Sequence of chain 1.C:
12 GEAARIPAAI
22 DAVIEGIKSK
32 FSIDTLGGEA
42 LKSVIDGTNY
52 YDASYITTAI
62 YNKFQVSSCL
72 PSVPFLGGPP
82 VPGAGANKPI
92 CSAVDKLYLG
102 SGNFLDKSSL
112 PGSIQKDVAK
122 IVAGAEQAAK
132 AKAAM

Binding-site contacts:
Ligand atom C4 contacts residue ASN60 of chain 1.A at 4.3 Å.
Ligand atom O4 contacts residue GLN58 of chain 1.A at 4.4 Å.
Ligand atom C7 contacts residue ASN60 of chain 1.A at 3.2 Å.
Ligand atom C8 contacts residue GLN58 of chain 1.A at 3.6 Å.
Ligand atom C2 contacts residue GLN58 of chain 1.A at 4.3 Å.
Ligand atom C8 contacts residue ASN60 of chain 1.A at 4.3 Å.
Ligand atom C3 contacts residue ASN60 of chain 1.A at 3.8 Å.
Ligand atom O5 contacts residue ASN60 of chain 1.A at 2.5 Å (h-bond).
Ligand atom N2 contacts residue ASN60 of chain 1.A at 2.8 Å (h-bond).
Ligand atom C8 contacts residue GLY49 of chain 1.A at 4.4 Å.
Ligand atom C5 contacts residue GLN58 of chain 1.A at 3.4 Å.
Ligand atom C5 contacts residue ASN60 of chain 1.A at 3.7 Å.
Ligand atom N2 contacts residue GLN58 of chain 1.A at 3.2 Å (h-bond).
Ligand atom C6 contacts residue GLN58 of chain 1.A at 4.1 Å.
Ligand atom C2 contacts residue ASN60 of chain 1.A at 2.5 Å.
Ligand atom C1 contacts residue GLN58 of chain 1.A at 4.0 Å.
Ligand atom C7 contacts residue GLN58 of chain 1.A at 3.9 Å.
Ligand atom C3 contacts residue GLN58 of chain 1.A at 4.4 Å.
Ligand atom C8 contacts residue GLY103 of chain 1.C at 3.6 Å.
Ligand atom C4 contacts residue GLN58 of chain 1.A at 4.3 Å.
Ligand atom O5 contacts residue GLN58 of chain 1.A at 3.9 Å.
Ligand atom O7 contacts residue ASN60 of chain 1.A at 3.3 Å (h-bond).
Ligand atom C1 contacts residue ASN60 of chain 1.A at 1.4 Å.
Ligand atom C8 contacts residue ALA59 of chain 1.A at 4.5 Å (hydrophobic).

The protein below binds the small molecule below.
Small molecule (SMILES): CC(=O)N[C@@H]1[C@@H](O)[C@H](O)[C@@H](CO)O[C@H]1O

Sequence of chain 1.A:
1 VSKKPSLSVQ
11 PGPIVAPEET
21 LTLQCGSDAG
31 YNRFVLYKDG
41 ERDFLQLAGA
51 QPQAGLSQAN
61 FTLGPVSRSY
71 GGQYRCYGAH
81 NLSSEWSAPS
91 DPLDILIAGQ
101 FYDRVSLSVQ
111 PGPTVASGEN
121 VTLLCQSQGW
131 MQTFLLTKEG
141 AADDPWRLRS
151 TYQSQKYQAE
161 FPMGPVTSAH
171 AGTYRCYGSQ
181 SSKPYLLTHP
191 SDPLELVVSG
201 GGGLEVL